Sequence of chain 1.F:
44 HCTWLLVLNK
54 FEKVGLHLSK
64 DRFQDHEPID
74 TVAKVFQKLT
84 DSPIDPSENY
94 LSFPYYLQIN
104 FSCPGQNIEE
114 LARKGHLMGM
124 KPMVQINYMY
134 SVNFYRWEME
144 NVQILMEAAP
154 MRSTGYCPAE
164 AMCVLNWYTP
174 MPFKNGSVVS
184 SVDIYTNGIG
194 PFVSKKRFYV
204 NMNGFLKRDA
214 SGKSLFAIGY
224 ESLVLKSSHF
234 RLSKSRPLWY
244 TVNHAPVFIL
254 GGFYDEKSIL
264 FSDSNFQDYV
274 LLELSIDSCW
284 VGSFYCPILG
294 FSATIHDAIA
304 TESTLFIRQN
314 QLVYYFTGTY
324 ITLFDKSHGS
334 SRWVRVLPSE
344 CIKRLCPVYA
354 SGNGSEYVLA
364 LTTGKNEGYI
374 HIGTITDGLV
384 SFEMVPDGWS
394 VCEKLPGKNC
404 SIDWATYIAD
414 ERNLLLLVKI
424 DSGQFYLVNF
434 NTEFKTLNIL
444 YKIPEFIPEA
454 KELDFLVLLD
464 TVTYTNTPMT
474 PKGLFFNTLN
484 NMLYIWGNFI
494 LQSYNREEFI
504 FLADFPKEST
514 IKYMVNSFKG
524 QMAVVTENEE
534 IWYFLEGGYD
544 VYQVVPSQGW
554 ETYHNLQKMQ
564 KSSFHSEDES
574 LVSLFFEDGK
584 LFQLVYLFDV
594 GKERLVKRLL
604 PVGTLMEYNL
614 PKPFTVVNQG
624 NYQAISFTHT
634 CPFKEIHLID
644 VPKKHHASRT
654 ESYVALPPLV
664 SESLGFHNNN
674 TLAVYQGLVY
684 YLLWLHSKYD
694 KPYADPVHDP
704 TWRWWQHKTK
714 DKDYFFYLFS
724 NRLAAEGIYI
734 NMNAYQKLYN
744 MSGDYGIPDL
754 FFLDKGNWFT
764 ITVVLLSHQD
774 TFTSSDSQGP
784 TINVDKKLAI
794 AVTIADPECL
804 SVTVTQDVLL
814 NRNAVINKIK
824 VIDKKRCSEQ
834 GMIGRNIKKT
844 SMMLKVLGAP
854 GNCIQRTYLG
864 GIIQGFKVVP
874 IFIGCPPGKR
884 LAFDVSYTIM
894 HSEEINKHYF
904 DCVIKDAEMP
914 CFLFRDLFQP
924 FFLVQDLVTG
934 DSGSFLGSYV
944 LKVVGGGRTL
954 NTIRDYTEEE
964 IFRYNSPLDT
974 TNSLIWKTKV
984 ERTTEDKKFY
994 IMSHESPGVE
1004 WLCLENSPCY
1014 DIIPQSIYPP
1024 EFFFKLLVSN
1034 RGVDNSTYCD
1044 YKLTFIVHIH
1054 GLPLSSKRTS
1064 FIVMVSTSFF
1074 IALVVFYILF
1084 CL

Binding-site contacts:
Ligand atom C6 contacts residue ASP424 of chain 1.F at 3.8 Å.
Ligand atom N2 contacts residue ASN402 of chain 1.F at 2.9 Å (h-bond).
Ligand atom C4 contacts residue ASN402 of chain 1.F at 4.2 Å.
Ligand atom C6 contacts residue ILE423 of chain 1.F at 4.5 Å (hydrophobic).
Ligand atom O6 contacts residue LYS422 of chain 1.F at 4.3 Å.
Ligand atom O5 contacts residue ASN402 of chain 1.F at 2.2 Å (h-bond).
Ligand atom C3 contacts residue ASN402 of chain 1.F at 3.7 Å.
Ligand atom C1 contacts residue ASP424 of chain 1.F at 4.3 Å.
Ligand atom C2 contacts residue ASN402 of chain 1.F at 2.6 Å.
Ligand atom C1 contacts residue ASN402 of chain 1.F at 1.4 Å.
Ligand atom C6 contacts residue ASN402 of chain 1.F at 4.3 Å.
Ligand atom C5 contacts residue ASN402 of chain 1.F at 3.6 Å.
Ligand atom C5 contacts residue ASP424 of chain 1.F at 4.4 Å.
Ligand atom O5 contacts residue ASP424 of chain 1.F at 3.5 Å.
Ligand atom C7 contacts residue ASN402 of chain 1.F at 3.9 Å.

This small molecule binds to this protein.
Small molecule (SMILES): CC(=O)N[C@@H]1[C@@H](O)[C@H](O)[C@@H](CO)O[C@H]1O